The protein below binds the small molecule below.
Small molecule (SMILES): CC(=O)N[C@@H]1[C@@H](O)[C@H](O)[C@@H](CO)O[C@H]1O

Sequence of chain 1.D:
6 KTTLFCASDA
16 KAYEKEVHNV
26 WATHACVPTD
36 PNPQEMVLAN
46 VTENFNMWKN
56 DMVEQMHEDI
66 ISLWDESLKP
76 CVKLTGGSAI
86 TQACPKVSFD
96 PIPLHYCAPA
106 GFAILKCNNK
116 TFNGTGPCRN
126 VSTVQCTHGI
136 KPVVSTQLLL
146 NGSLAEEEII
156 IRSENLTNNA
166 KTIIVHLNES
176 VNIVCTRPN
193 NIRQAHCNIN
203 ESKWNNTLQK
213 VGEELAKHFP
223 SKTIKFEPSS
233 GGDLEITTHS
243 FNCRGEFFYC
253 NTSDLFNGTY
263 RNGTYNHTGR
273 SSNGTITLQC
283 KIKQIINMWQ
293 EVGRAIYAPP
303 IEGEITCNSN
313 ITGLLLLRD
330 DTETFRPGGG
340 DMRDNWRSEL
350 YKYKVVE

Binding-site contacts:
Ligand atom C2 contacts residue ASN259 of chain 1.D at 2.4 Å.
Ligand atom O5 contacts residue ASN259 of chain 1.D at 2.4 Å (h-bond).
Ligand atom C4 contacts residue ASN259 of chain 1.D at 4.2 Å.
Ligand atom C1 contacts residue SER255 of chain 1.D at 4.0 Å.
Ligand atom C5 contacts residue ASP256 of chain 1.D at 4.3 Å.
Ligand atom O5 contacts residue SER255 of chain 1.D at 4.3 Å.
Ligand atom C8 contacts residue PRO230 of chain 1.D at 3.7 Å (hydrophobic).
Ligand atom N2 contacts residue ASN259 of chain 1.D at 2.9 Å (h-bond).
Ligand atom O5 contacts residue GLY271 of chain 1.D at 3.8 Å.
Ligand atom O5 contacts residue THR270 of chain 1.D at 3.6 Å.
Ligand atom C1 contacts residue THR270 of chain 1.D at 3.5 Å.
Ligand atom O7 contacts residue ASN259 of chain 1.D at 4.5 Å.
Ligand atom C8 contacts residue ASN259 of chain 1.D at 4.2 Å.
Ligand atom O5 contacts residue ASP256 of chain 1.D at 3.5 Å (salt-bridge).
Ligand atom C6 contacts residue ASP256 of chain 1.D at 3.9 Å.
Ligand atom C6 contacts residue ARG272 of chain 1.D at 4.2 Å.
Ligand atom C7 contacts residue ASN259 of chain 1.D at 3.9 Å.
Ligand atom C1 contacts residue GLY271 of chain 1.D at 4.0 Å.
Ligand atom C7 contacts residue PRO230 of chain 1.D at 3.8 Å (hydrophobic).
Ligand atom O6 contacts residue ARG272 of chain 1.D at 3.1 Å.
Ligand atom C8 contacts residue GLU229 of chain 1.D at 3.9 Å.
Ligand atom O7 contacts residue PRO230 of chain 1.D at 3.6 Å.
Ligand atom C5 contacts residue ASN259 of chain 1.D at 3.7 Å.
Ligand atom O6 contacts residue ASP256 of chain 1.D at 2.7 Å (salt-bridge).
Ligand atom C2 contacts residue SER255 of chain 1.D at 4.3 Å.
Ligand atom O6 contacts residue GLY271 of chain 1.D at 4.0 Å.
Ligand atom C3 contacts residue ASN259 of chain 1.D at 3.8 Å.
Ligand atom C1 contacts residue ASN259 of chain 1.D at 1.4 Å.
Ligand atom O5 contacts residue ARG272 of chain 1.D at 4.3 Å.
Ligand atom C5 contacts residue THR270 of chain 1.D at 4.1 Å.